Sequence of chain 1.D:
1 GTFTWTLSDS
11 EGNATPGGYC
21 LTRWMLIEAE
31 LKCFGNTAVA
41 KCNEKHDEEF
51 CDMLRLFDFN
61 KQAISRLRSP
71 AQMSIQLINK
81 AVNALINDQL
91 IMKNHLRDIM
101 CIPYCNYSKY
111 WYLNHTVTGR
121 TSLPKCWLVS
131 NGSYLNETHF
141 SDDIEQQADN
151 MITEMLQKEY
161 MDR

Binding-site contacts:
Ligand atom O7 contacts residue LEU31 of chain 1.D at 4.2 Å.
Ligand atom C7 contacts residue ASN114 of chain 1.D at 4.0 Å.
Ligand atom C6 contacts residue THR116 of chain 1.D at 4.3 Å.
Ligand atom O5 contacts residue THR116 of chain 1.D at 3.8 Å.
Ligand atom C1 contacts residue THR121 of chain 1.D at 4.4 Å.
Ligand atom C3 contacts residue ASN114 of chain 1.D at 3.9 Å.
Ligand atom C2 contacts residue ASN114 of chain 1.D at 2.5 Å.
Ligand atom N2 contacts residue ASN114 of chain 1.D at 2.9 Å (h-bond).
Ligand atom C5 contacts residue ASN114 of chain 1.D at 3.8 Å.
Ligand atom C8 contacts residue PHE34 of chain 1.D at 3.4 Å (hydrophobic).
Ligand atom C7 contacts residue TYR112 of chain 1.D at 3.6 Å (hydrophobic).
Ligand atom C1 contacts residue ASN114 of chain 1.D at 1.5 Å.
Ligand atom C2 contacts residue TYR112 of chain 1.D at 4.3 Å (hydrophobic).
Ligand atom N2 contacts residue TYR112 of chain 1.D at 3.1 Å (h-bond).
Ligand atom C4 contacts residue ASN114 of chain 1.D at 4.3 Å.
Ligand atom C7 contacts residue LYS32 of chain 1.D at 4.1 Å.
Ligand atom C8 contacts residue CYS33 of chain 1.D at 3.5 Å (hydrophobic).
Ligand atom O6 contacts residue THR116 of chain 1.D at 4.0 Å.
Ligand atom C8 contacts residue THR121 of chain 1.D at 4.3 Å.
Ligand atom O5 contacts residue ASN114 of chain 1.D at 2.4 Å (h-bond).
Ligand atom N2 contacts residue THR121 of chain 1.D at 4.5 Å.
Ligand atom C8 contacts residue TYR112 of chain 1.D at 3.2 Å (hydrophobic).
Ligand atom C7 contacts residue CYS33 of chain 1.D at 3.7 Å (hydrophobic).
Ligand atom O7 contacts residue LYS32 of chain 1.D at 3.8 Å.
Ligand atom C8 contacts residue LYS32 of chain 1.D at 3.7 Å.
Ligand atom O7 contacts residue CYS33 of chain 1.D at 3.1 Å (h-bond).

The small molecule below binds the protein below.
Small molecule (SMILES): CC(=O)N[C@H]1[C@H](O[C@H]2[C@H](O)[C@@H](NC(C)=O)CO[C@@H]2CO)O[C@H](CO)[C@@H](O[C@@H]2O[C@H](CO)[C@@H](O)[C@H](O)[C@@H]2O)[C@@H]1O